Binding-site contacts:
Ligand atom C3 contacts residue GLN26 of chain 2.A at 3.7 Å.
Ligand atom O1 contacts residue EPE1 of chain 2.C at 3.2 Å (h-bond).
Ligand atom C6 contacts residue TYR318 of chain 2.A at 3.8 Å (hydrophobic).
Ligand atom C3 contacts residue HIS129 of chain 2.A at 3.9 Å.
Ligand atom O1 contacts residue TYR318 of chain 2.A at 3.4 Å.
Ligand atom O1 contacts residue ASN316 of chain 2.A at 3.6 Å.
Ligand atom O2 contacts residue GLU174 of chain 2.A at 3.6 Å.
Ligand atom C1 contacts residue TYR318 of chain 2.A at 3.8 Å (hydrophobic).
Ligand atom O4 contacts residue GLN26 of chain 2.A at 3.0 Å (h-bond).
Ligand atom O5 contacts residue GLU383 of chain 2.A at 3.1 Å (salt-bridge).
Ligand atom C3 contacts residue TRP425 of chain 2.A at 3.8 Å (hydrophobic).
Ligand atom C5 contacts residue TRP425 of chain 2.A at 3.6 Å (hydrophobic).
Ligand atom O2 contacts residue HIS129 of chain 2.A at 3.3 Å (h-bond).
Ligand atom C3 contacts residue TRP433 of chain 2.A at 3.9 Å (hydrophobic).
Ligand atom C2 contacts residue GLU383 of chain 2.A at 3.1 Å.
Ligand atom O3 contacts residue HIS129 of chain 2.A at 2.9 Å (h-bond).
Ligand atom O1 contacts residue GLU174 of chain 2.A at 2.1 Å (salt-bridge).
Ligand atom C6 contacts residue PHE441 of chain 2.A at 3.6 Å (hydrophobic).
Ligand atom O3 contacts residue TRP433 of chain 2.A at 2.9 Å (h-bond).
Ligand atom O5 contacts residue TYR318 of chain 2.A at 3.1 Å (h-bond).
Ligand atom O4 contacts residue TRP433 of chain 2.A at 3.6 Å.
Ligand atom C5 contacts residue TYR318 of chain 2.A at 3.3 Å (hydrophobic).
Ligand atom O3 contacts residue TRP425 of chain 2.A at 3.9 Å.
Ligand atom O4 contacts residue GLU432 of chain 2.A at 2.6 Å (salt-bridge).
Ligand atom C3 contacts residue GLU383 of chain 2.A at 3.4 Å.
Ligand atom C4 contacts residue TRP433 of chain 2.A at 3.8 Å (hydrophobic).
Ligand atom O1 contacts residue GLU383 of chain 2.A at 2.9 Å (salt-bridge).
Ligand atom O2 contacts residue ASN173 of chain 2.A at 2.9 Å (h-bond).
Ligand atom C1 contacts residue GLU174 of chain 2.A at 3.3 Å.
Ligand atom O2 contacts residue ASN316 of chain 2.A at 3.7 Å.
Ligand atom O6 contacts residue TRP355 of chain 2.A at 3.4 Å.
Ligand atom C4 contacts residue GLU432 of chain 2.A at 3.6 Å.
Ligand atom C1 contacts residue GLU383 of chain 2.A at 2.7 Å.
Ligand atom C5 contacts residue GLU383 of chain 2.A at 3.5 Å.
Ligand atom C6 contacts residue GLU432 of chain 2.A at 3.4 Å.
Ligand atom O6 contacts residue GLU432 of chain 2.A at 2.6 Å (salt-bridge).
Ligand atom O2 contacts residue GLU383 of chain 2.A at 2.7 Å (salt-bridge).
Ligand atom O3 contacts residue GLN26 of chain 2.A at 2.6 Å (h-bond).
Ligand atom O4 contacts residue TRP425 of chain 2.A at 3.2 Å (h-bond).
Ligand atom O6 contacts residue PHE441 of chain 2.A at 3.8 Å.

Sequence of chain 2.A:
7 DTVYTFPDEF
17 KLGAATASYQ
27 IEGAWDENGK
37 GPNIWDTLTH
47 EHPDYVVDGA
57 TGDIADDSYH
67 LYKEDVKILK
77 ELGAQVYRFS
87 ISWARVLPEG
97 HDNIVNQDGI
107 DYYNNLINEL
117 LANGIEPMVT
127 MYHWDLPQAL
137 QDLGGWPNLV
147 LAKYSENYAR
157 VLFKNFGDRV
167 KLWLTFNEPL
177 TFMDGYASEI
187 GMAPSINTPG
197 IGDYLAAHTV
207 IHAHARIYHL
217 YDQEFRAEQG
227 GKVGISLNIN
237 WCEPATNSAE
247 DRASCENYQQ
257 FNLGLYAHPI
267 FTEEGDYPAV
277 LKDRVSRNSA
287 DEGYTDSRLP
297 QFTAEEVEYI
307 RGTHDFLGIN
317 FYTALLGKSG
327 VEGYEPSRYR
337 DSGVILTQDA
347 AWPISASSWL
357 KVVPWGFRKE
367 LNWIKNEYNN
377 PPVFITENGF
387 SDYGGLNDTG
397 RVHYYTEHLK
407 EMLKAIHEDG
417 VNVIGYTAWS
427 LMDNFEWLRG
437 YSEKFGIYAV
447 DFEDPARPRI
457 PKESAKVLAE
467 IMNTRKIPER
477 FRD

A protein and the small-molecule ligand that binds it are described below.
Small molecule (SMILES): O=C1O[C@H](CO)[C@@H](O)[C@H](O)[C@H]1O